A protein and the small-molecule ligand that binds it are described below.
Small molecule (SMILES): COc1cccc(-c2cccc([C@]3(C)CC(=O)N(C)C(N)=N3)c2)c1

Sequence of chain 1.B:
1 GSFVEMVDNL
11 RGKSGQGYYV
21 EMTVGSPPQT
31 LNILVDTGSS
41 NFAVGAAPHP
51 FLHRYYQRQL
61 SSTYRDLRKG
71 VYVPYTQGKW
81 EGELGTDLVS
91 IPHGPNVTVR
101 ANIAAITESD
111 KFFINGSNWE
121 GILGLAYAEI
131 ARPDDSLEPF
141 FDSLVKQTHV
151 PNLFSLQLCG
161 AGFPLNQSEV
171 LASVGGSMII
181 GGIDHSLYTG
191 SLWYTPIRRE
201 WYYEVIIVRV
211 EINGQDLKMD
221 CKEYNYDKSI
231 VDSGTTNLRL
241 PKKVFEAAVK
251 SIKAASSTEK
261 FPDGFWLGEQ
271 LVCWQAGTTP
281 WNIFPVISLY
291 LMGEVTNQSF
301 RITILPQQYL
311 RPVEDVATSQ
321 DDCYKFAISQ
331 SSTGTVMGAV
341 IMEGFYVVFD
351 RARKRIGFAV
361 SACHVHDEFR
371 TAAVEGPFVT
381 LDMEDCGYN

Binding-site contacts:
Ligand atom C1 contacts residue SER14 of chain 1.B at 3.2 Å.
Ligand atom C14 contacts residue ASP36 of chain 1.B at 3.6 Å.
Ligand atom C7 contacts residue GLY234 of chain 1.B at 3.7 Å.
Ligand atom C15 contacts residue ILE122 of chain 1.B at 3.5 Å (hydrophobic).
Ligand atom C22 contacts residue ASP232 of chain 1.B at 3.5 Å.
Ligand atom C12 contacts residue PHE112 of chain 1.B at 3.6 Å (hydrophobic).
Ligand atom C15 contacts residue ASP36 of chain 1.B at 3.3 Å.
Ligand atom C8 contacts residue GLY234 of chain 1.B at 3.1 Å.
Ligand atom C15 contacts residue TYR75 of chain 1.B at 3.6 Å (hydrophobic).
Ligand atom C3 contacts residue GLY17 of chain 1.B at 3.7 Å.
Ligand atom C4 contacts residue GLY17 of chain 1.B at 3.5 Å.
Ligand atom C22 contacts residue GLY234 of chain 1.B at 3.6 Å.
Ligand atom O2 contacts residue SER233 of chain 1.B at 3.4 Å (h-bond).
Ligand atom C22 contacts residue THR235 of chain 1.B at 3.2 Å.
Ligand atom C6 contacts residue ILE114 of chain 1.B at 3.5 Å (hydrophobic).
Ligand atom C4 contacts residue GLN16 of chain 1.B at 3.5 Å.
Ligand atom C23 contacts residue GLY234 of chain 1.B at 3.4 Å.
Ligand atom N24 contacts residue GLY234 of chain 1.B at 3.3 Å (h-bond).
Ligand atom C1 contacts residue GLY17 of chain 1.B at 3.5 Å.
Ligand atom C18 contacts residue TYR75 of chain 1.B at 3.6 Å (hydrophobic).
Ligand atom O2 contacts residue GLY234 of chain 1.B at 3.4 Å.
Ligand atom C11 contacts residue PHE112 of chain 1.B at 3.6 Å (hydrophobic).
Ligand atom N21 contacts residue GLY234 of chain 1.B at 3.7 Å.
Ligand atom N24 contacts residue ASP36 of chain 1.B at 2.8 Å (salt-bridge).
Ligand atom C4 contacts residue SER14 of chain 1.B at 3.8 Å.
Ligand atom C4 contacts residue GLY15 of chain 1.B at 3.8 Å.
Ligand atom C23 contacts residue ASP36 of chain 1.B at 3.5 Å.
Ligand atom O2 contacts residue GLY17 of chain 1.B at 3.4 Å.
Ligand atom N25 contacts residue ASP36 of chain 1.B at 2.6 Å (salt-bridge).
Ligand atom C3 contacts residue GLY234 of chain 1.B at 3.5 Å.
Ligand atom C26 contacts residue GLY234 of chain 1.B at 3.5 Å.
Ligand atom C5 contacts residue ILE114 of chain 1.B at 3.7 Å (hydrophobic).
Ligand atom C1 contacts residue SER233 of chain 1.B at 3.4 Å.
Ligand atom C26 contacts residue LEU34 of chain 1.B at 3.9 Å (hydrophobic).
Ligand atom C5 contacts residue GLN16 of chain 1.B at 3.8 Å.
Ligand atom C10 contacts residue TRP119 of chain 1.B at 3.8 Å (hydrophobic).
Ligand atom C4 contacts residue THR236 of chain 1.B at 3.5 Å.
Ligand atom C5 contacts residue GLY15 of chain 1.B at 3.5 Å.
Ligand atom C8 contacts residue LEU34 of chain 1.B at 3.9 Å (hydrophobic).
Ligand atom N24 contacts residue ASP232 of chain 1.B at 2.9 Å (salt-bridge).